Sequence of chain 1.D:
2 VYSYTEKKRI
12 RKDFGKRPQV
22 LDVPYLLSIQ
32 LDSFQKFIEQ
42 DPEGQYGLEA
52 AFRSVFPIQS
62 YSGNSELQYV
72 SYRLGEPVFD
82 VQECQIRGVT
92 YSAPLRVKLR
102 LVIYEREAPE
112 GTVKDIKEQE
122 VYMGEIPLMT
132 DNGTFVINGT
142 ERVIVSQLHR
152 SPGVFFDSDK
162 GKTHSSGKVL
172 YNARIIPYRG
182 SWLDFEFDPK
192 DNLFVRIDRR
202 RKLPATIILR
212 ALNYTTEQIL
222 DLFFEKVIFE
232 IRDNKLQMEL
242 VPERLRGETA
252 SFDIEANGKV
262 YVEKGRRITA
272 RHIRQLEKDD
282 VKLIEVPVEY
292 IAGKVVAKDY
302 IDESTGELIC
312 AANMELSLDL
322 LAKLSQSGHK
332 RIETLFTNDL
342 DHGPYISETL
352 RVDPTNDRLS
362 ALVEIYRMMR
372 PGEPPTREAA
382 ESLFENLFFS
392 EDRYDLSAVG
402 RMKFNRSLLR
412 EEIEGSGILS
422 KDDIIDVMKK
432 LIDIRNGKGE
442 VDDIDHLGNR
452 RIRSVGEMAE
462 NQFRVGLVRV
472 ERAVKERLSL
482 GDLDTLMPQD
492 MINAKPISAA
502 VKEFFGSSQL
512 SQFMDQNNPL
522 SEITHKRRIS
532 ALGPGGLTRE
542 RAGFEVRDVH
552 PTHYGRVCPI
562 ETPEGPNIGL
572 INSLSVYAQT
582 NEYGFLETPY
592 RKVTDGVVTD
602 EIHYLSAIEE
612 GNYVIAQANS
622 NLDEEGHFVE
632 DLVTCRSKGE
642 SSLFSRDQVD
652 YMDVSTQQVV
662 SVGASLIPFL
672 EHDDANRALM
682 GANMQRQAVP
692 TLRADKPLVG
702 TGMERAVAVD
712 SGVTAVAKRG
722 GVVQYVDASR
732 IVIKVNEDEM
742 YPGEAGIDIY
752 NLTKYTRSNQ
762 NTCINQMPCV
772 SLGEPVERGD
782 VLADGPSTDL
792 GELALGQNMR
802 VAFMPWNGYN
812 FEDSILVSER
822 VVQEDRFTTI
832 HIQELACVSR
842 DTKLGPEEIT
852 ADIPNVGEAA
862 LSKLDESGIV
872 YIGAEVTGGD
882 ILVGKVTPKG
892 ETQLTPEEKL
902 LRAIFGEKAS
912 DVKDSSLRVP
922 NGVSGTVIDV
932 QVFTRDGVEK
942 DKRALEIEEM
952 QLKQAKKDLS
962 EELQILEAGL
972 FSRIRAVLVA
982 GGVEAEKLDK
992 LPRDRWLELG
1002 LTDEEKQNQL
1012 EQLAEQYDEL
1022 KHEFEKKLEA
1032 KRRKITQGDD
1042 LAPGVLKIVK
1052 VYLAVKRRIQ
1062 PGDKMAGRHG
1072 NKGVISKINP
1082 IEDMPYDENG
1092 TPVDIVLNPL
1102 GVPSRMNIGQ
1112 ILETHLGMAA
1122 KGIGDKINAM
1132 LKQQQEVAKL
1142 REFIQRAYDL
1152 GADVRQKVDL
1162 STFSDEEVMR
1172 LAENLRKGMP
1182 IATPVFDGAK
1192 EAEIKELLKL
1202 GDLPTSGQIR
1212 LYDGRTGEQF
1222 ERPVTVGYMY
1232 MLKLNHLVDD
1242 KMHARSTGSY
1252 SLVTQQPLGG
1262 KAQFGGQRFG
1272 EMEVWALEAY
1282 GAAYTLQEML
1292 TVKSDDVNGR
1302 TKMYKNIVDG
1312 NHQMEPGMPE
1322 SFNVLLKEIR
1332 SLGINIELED

Binding-site contacts:
Ligand atom C8 contacts residue ALA399 of chain 1.D at 3.7 Å (hydrophobic).
Ligand atom C14 contacts residue SER398 of chain 1.D at 3.7 Å.
Ligand atom C23 contacts residue GLU583 of chain 1.D at 3.2 Å.
Ligand atom C16 contacts residue VAL400 of chain 1.D at 4.1 Å (hydrophobic).
Ligand atom C10 contacts residue GLU583 of chain 1.D at 4.1 Å.
Ligand atom O3 contacts residue VAL400 of chain 1.D at 3.3 Å.
Ligand atom C8 contacts residue TYR584 of chain 1.D at 3.6 Å (hydrophobic).
Ligand atom O3 contacts residue SER398 of chain 1.D at 3.6 Å (h-bond).
Ligand atom C1 contacts residue GLU461 of chain 1.D at 3.2 Å.
Ligand atom C24 contacts residue GLU583 of chain 1.D at 3.7 Å.
Ligand atom O4 contacts residue GLN46 of chain 1.D at 3.8 Å.
Ligand atom C11 contacts residue GLU458 of chain 1.D at 3.9 Å.
Ligand atom C24 contacts residue TYR584 of chain 1.D at 4.2 Å (hydrophobic).
Ligand atom C13 contacts residue GLU461 of chain 1.D at 3.9 Å.
Ligand atom O4 contacts residue ALA399 of chain 1.D at 4.2 Å.
Ligand atom C3 contacts residue TYR47 of chain 1.D at 3.9 Å (hydrophobic).
Ligand atom C7 contacts residue VAL400 of chain 1.D at 4.2 Å (hydrophobic).
Ligand atom C17 contacts residue VAL400 of chain 1.D at 3.8 Å (hydrophobic).
Ligand atom C15 contacts residue GLU458 of chain 1.D at 3.5 Å.
Ligand atom C3 contacts residue GLN46 of chain 1.D at 3.5 Å.
Ligand atom C14 contacts residue TYR179 of chain 1.D at 4.1 Å (hydrophobic).
Ligand atom C6 contacts residue ALA399 of chain 1.D at 3.8 Å (hydrophobic).
Ligand atom C9 contacts residue ALA399 of chain 1.D at 4.1 Å (hydrophobic).
Ligand atom C10 contacts residue TYR47 of chain 1.D at 3.8 Å (hydrophobic).
Ligand atom O2 contacts residue TYR179 of chain 1.D at 3.9 Å.
Ligand atom C13 contacts residue SER398 of chain 1.D at 4.1 Å.
Ligand atom C4 contacts residue GLN46 of chain 1.D at 3.7 Å.
Ligand atom C13 contacts residue TYR179 of chain 1.D at 4.0 Å (hydrophobic).
Ligand atom C22 contacts residue GLU583 of chain 1.D at 3.8 Å.
Ligand atom C16 contacts residue GLU458 of chain 1.D at 3.5 Å.
Ligand atom C21 contacts residue GLN46 of chain 1.D at 3.6 Å.
Ligand atom C12 contacts residue GLU461 of chain 1.D at 3.4 Å.
Ligand atom O2 contacts residue SER398 of chain 1.D at 3.6 Å (h-bond).
Ligand atom O2 contacts residue ASP396 of chain 1.D at 3.9 Å.
Ligand atom C7 contacts residue ALA399 of chain 1.D at 3.8 Å (hydrophobic).
Ligand atom C16 contacts residue ARG452 of chain 1.D at 3.8 Å.
Ligand atom C4 contacts residue TYR47 of chain 1.D at 4.2 Å (hydrophobic).
Ligand atom O3 contacts residue ALA399 of chain 1.D at 3.7 Å.
Ligand atom C7 contacts residue TYR584 of chain 1.D at 3.7 Å (hydrophobic).
Ligand atom C11 contacts residue GLU461 of chain 1.D at 4.2 Å.

The small molecule below binds the protein below.
Small molecule (SMILES): C[C@H](CCC(=O)NCCC[N+](C)(C)CC(O)CS(=O)(=O)O)[C@H]1CC[C@H]2[C@@H]3[C@H](O)C[C@@H]4C[C@H](O)CC[C@]4(C)[C@H]3C[C@H](O)[C@]12C